Sequence of chain 1.A:
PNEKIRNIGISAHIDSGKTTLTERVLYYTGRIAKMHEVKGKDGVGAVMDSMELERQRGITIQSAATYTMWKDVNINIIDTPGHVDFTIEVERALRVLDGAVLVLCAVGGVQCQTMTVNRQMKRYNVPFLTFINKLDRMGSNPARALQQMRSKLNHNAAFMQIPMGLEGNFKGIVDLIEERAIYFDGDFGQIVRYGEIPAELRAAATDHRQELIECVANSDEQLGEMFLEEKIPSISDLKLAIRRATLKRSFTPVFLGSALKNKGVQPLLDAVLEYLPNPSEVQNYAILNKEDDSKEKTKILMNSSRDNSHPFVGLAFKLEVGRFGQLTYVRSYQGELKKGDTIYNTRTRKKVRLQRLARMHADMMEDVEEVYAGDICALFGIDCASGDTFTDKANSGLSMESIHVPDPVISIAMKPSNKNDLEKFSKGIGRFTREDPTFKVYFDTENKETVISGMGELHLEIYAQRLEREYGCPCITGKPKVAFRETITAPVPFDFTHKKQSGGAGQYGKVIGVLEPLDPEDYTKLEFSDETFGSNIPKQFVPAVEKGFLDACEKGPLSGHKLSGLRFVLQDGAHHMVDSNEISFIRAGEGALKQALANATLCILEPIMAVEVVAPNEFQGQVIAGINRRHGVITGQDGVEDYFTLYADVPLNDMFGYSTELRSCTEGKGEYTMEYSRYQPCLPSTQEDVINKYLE

Binding-site contacts:
Ligand atom O2G contacts residue ILE55 of chain 1.A at 3.1 Å (h-bond).
Ligand atom O6 contacts residue SER299 of chain 1.A at 3.4 Å (h-bond).
Ligand atom C3B contacts residue THR101 of chain 1.A at 3.3 Å.
Ligand atom O2B contacts residue ASP56 of chain 1.A at 3.5 Å.
Ligand atom O6 contacts residue ASP177 of chain 1.A at 3.5 Å (salt-bridge).
Ligand atom O1B contacts residue ILE100 of chain 1.A at 3.3 Å.
Ligand atom C3B contacts residue MG1 of chain 1.QC at 2.3 Å.
Ligand atom O2B contacts residue ILE100 of chain 1.A at 3.4 Å.
Ligand atom PG contacts residue ILE55 of chain 1.A at 3.5 Å.
Ligand atom PB contacts residue MG1 of chain 1.QC at 3.1 Å.
Ligand atom C3B contacts residue GLY58 of chain 1.A at 3.0 Å.
Ligand atom N2 contacts residue ARG178 of chain 1.A at 3.5 Å.
Ligand atom O1A contacts residue THR61 of chain 1.A at 2.4 Å (h-bond).
Ligand atom O1G contacts residue ILE55 of chain 1.A at 3.0 Å (h-bond).
Ligand atom O3G contacts residue MG1 of chain 1.QC at 3.2 Å.
Ligand atom C6 contacts residue LEU301 of chain 1.A at 3.5 Å (hydrophobic).
Ligand atom O6 contacts residue LEU301 of chain 1.A at 3.4 Å (h-bond).
Ligand atom O3A contacts residue GLY58 of chain 1.A at 2.8 Å (h-bond).
Ligand atom O2A contacts residue THR60 of chain 1.A at 1.4 Å.
Ligand atom O2A contacts residue MG1 of chain 1.QC at 2.8 Å.
Ligand atom O3G contacts residue ILE100 of chain 1.A at 3.2 Å.
Ligand atom O2B contacts residue ILE55 of chain 1.A at 3.0 Å (h-bond).
Ligand atom O2A contacts residue LYS80 of chain 1.A at 3.3 Å.
Ligand atom O2' contacts residue LEU301 of chain 1.A at 3.5 Å.
Ligand atom O3' contacts residue LYS80 of chain 1.A at 3.0 Å (salt-bridge).
Ligand atom O2G contacts residue LYS59 of chain 1.A at 3.4 Å.
Ligand atom O1A contacts residue GLY58 of chain 1.A at 3.1 Å.
Ligand atom PB contacts residue GLY58 of chain 1.A at 3.4 Å.
Ligand atom N1 contacts residue ASP177 of chain 1.A at 3.0 Å (salt-bridge).
Ligand atom O4' contacts residue LYS175 of chain 1.A at 3.4 Å (salt-bridge).
Ligand atom PA contacts residue THR60 of chain 1.A at 2.7 Å.
Ligand atom O3A contacts residue THR60 of chain 1.A at 3.3 Å.
Ligand atom O3G contacts residue THR101 of chain 1.A at 3.4 Å (h-bond).
Ligand atom O1G contacts residue GLY123 of chain 1.A at 3.0 Å (h-bond).
Ligand atom N9 contacts residue LYS175 of chain 1.A at 3.4 Å.
Ligand atom N3 contacts residue LEU301 of chain 1.A at 3.4 Å.
Ligand atom O1B contacts residue MG1 of chain 1.QC at 2.8 Å.
Ligand atom O1A contacts residue THR60 of chain 1.A at 3.2 Å.
Ligand atom O2G contacts residue GLY58 of chain 1.A at 3.2 Å (h-bond).
Ligand atom O2G contacts residue ASP56 of chain 1.A at 2.9 Å (salt-bridge).

The small molecule below binds the protein below.
Small molecule (SMILES): Nc1nc2c(ncn2[C@@H]2O[C@H](CO[P](=O)(O)O[P](=O)(O)CP(=O)(O)O)[C@@H](O)[C@H]2O)c(=O)[nH]1